Sequence of chain 24.A:
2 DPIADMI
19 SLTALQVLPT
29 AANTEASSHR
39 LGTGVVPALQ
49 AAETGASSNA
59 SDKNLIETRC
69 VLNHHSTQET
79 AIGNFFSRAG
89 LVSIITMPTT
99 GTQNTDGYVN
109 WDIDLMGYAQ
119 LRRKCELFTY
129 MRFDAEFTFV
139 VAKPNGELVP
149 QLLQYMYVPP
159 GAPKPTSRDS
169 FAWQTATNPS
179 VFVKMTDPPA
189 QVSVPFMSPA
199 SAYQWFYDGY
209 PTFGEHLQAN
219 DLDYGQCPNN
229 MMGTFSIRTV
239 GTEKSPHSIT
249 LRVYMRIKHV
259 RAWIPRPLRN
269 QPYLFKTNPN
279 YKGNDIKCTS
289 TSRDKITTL

Sequence of chain 25.C:
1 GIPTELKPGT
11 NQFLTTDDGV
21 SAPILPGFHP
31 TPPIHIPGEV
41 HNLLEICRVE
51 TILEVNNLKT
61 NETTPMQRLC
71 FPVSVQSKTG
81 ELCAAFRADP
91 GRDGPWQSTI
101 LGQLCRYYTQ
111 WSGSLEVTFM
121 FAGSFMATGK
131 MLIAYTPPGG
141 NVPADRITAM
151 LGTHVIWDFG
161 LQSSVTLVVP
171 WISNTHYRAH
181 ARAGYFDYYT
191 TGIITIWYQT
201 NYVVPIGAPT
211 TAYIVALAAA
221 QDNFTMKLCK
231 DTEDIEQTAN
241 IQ

Binding-site contacts:
Ligand atom CAL contacts residue ILE111 of chain 24.A at 3.9 Å (hydrophobic).
Ligand atom CAG contacts residue TRP203 of chain 24.A at 3.7 Å (hydrophobic).
Ligand atom CAR contacts residue TYR201 of chain 24.A at 3.5 Å (hydrophobic).
Ligand atom CAG contacts residue GLN202 of chain 24.A at 3.5 Å.
Ligand atom CAO contacts residue MET230 of chain 24.A at 3.6 Å (hydrophobic).
Ligand atom CAI contacts residue PHE135 of chain 24.A at 3.5 Å (hydrophobic).
Ligand atom CAF contacts residue MET114 of chain 24.A at 3.1 Å (hydrophobic).
Ligand atom CBA contacts residue ASN228 of chain 24.A at 3.7 Å.
Ligand atom CAH contacts residue MET114 of chain 24.A at 3.5 Å (hydrophobic).
Ligand atom CAE contacts residue ASN228 of chain 24.A at 3.6 Å.
Ligand atom CAS contacts residue TYR201 of chain 24.A at 3.9 Å (hydrophobic).
Ligand atom OAC contacts residue LEU113 of chain 24.A at 3.4 Å (h-bond).
Ligand atom CBB contacts residue LEU113 of chain 24.A at 3.7 Å (hydrophobic).
Ligand atom CAF contacts residue ASP112 of chain 24.A at 3.9 Å.
Ligand atom OAW contacts residue MET195 of chain 24.A at 3.4 Å.
Ligand atom CBA contacts residue TRP203 of chain 24.A at 3.8 Å (hydrophobic).
Ligand atom CAA contacts residue VAL179 of chain 24.A at 3.5 Å (hydrophobic).
Ligand atom OAC contacts residue ASP112 of chain 24.A at 3.8 Å.
Ligand atom CAD contacts residue PHE137 of chain 24.A at 3.9 Å (hydrophobic).
Ligand atom CAX contacts residue ASN228 of chain 24.A at 3.8 Å.
Ligand atom NBC contacts residue ASN228 of chain 24.A at 3.7 Å.
Ligand atom CAR contacts residue ASN228 of chain 24.A at 3.7 Å.
Ligand atom CAS contacts residue ASN228 of chain 24.A at 3.5 Å.
Ligand atom CAN contacts residue ILE111 of chain 24.A at 3.8 Å (hydrophobic).
Ligand atom CAQ contacts residue LEU113 of chain 24.A at 3.6 Å (hydrophobic).
Ligand atom CAA contacts residue PRO177 of chain 24.A at 3.2 Å (hydrophobic).
Ligand atom CAN contacts residue PHE135 of chain 24.A at 3.8 Å (hydrophobic).
Ligand atom CAK contacts residue PHE135 of chain 24.A at 3.3 Å (hydrophobic).
Ligand atom NAT contacts residue TYR155 of chain 24.A at 3.9 Å.
Ligand atom CAJ contacts residue TYR155 of chain 24.A at 3.5 Å (hydrophobic).
Ligand atom CAS contacts residue TRP203 of chain 24.A at 3.4 Å (hydrophobic).
Ligand atom CAE contacts residue GLN202 of chain 24.A at 3.6 Å.
Ligand atom NBD contacts residue TRP203 of chain 24.A at 3.6 Å.
Ligand atom CAP contacts residue LEU113 of chain 24.A at 3.6 Å (hydrophobic).
Ligand atom CAZ contacts residue ILE111 of chain 24.A at 3.9 Å (hydrophobic).
Ligand atom CAL contacts residue TYR155 of chain 24.A at 3.4 Å (hydrophobic).
Ligand atom NBD contacts residue ASN228 of chain 24.A at 3.7 Å.
Ligand atom CAG contacts residue ASN228 of chain 24.A at 3.3 Å.
Ligand atom NAU contacts residue MET114 of chain 24.A at 3.9 Å.
Ligand atom CAM contacts residue TYR155 of chain 24.A at 3.9 Å (hydrophobic).

Sequence of chain 24.C:
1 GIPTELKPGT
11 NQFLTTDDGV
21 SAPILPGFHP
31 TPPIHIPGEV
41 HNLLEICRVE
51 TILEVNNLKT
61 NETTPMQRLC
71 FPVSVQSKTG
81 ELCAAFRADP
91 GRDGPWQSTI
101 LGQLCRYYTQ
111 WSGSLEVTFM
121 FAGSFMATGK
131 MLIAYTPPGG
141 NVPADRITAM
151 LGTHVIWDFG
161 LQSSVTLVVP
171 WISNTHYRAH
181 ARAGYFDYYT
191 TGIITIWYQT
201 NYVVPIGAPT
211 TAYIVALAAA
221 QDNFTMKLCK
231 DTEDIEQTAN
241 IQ

The protein below binds the small molecule below.
Small molecule (SMILES): CCO/N=C/c1ccc(OCC[C@@H](C)CCN2CCN(c3ccncc3)C2=O)cc1